This small molecule binds to this protein.
Small molecule (SMILES): COc1ccc2c(c1)c(CC(=O)NCCCCNS(=O)(=O)c1cccc3c(N(C)C)cccc13)c(C)n2C(=O)c1ccc(Cl)cc1

Binding-site contacts:
Ligand atom OBE contacts residue ARG89 of chain 1.C at 2.9 Å (salt-bridge).
Ligand atom CLAV contacts residue TRP356 of chain 1.C at 3.6 Å.
Ligand atom CAR contacts residue MET491 of chain 1.C at 3.4 Å (hydrophobic).
Ligand atom CAR contacts residue ALA496 of chain 1.C at 3.5 Å (hydrophobic).
Ligand atom CBR contacts residue SER322 of chain 1.C at 3.5 Å.
Ligand atom CAQ contacts residue GLY495 of chain 1.C at 3.5 Å.
Ligand atom CAK contacts residue VAL492 of chain 1.C at 3.6 Å (hydrophobic).
Ligand atom OBQ contacts residue SER322 of chain 1.C at 3.5 Å.
Ligand atom CAJ contacts residue LEU321 of chain 1.C at 3.3 Å (hydrophobic).
Ligand atom CBI contacts residue VAL57 of chain 1.C at 3.5 Å (hydrophobic).
Ligand atom OBD contacts residue SER88 of chain 1.C at 2.7 Å (h-bond).
Ligand atom CBC contacts residue TYR84 of chain 1.C at 3.6 Å (hydrophobic).
Ligand atom CAW contacts residue TYR324 of chain 1.C at 3.7 Å (hydrophobic).
Ligand atom CAL contacts residue SER322 of chain 1.C at 3.6 Å.
Ligand atom OBE contacts residue SER88 of chain 1.C at 3.5 Å (h-bond).
Ligand atom OBQ contacts residue VAL492 of chain 1.C at 3.5 Å.
Ligand atom SBB contacts residue SER88 of chain 1.C at 3.7 Å.
Ligand atom CAY contacts residue TYR324 of chain 1.C at 3.6 Å (hydrophobic).
Ligand atom OBD contacts residue TYR84 of chain 1.C at 3.0 Å.
Ligand atom CBP contacts residue VAL318 of chain 1.C at 3.6 Å (hydrophobic).
Ligand atom CLAV contacts residue MET491 of chain 1.C at 3.6 Å.
Ligand atom CAM contacts residue VAL492 of chain 1.C at 3.6 Å (hydrophobic).
Ligand atom OAO contacts residue VAL318 of chain 1.C at 3.3 Å.
Ligand atom CAC contacts residue ALA496 of chain 1.C at 3.7 Å (hydrophobic).
Ligand atom CBR contacts residue TYR324 of chain 1.C at 3.3 Å (hydrophobic).
Ligand atom CAZ contacts residue VAL57 of chain 1.C at 3.6 Å (hydrophobic).
Ligand atom CAE contacts residue ALA496 of chain 1.C at 3.6 Å (hydrophobic).
Ligand atom CAE contacts residue VAL318 of chain 1.C at 3.5 Å (hydrophobic).
Ligand atom CAT contacts residue TYR354 of chain 1.C at 3.5 Å (hydrophobic).
Ligand atom CAL contacts residue VAL492 of chain 1.C at 3.6 Å (hydrophobic).
Ligand atom CLAV contacts residue LEU353 of chain 1.C at 3.4 Å.
Ligand atom CAR contacts residue GLY495 of chain 1.C at 3.3 Å.
Ligand atom OAO contacts residue SER499 of chain 1.C at 3.1 Å (h-bond).
Ligand atom OBQ contacts residue LEU321 of chain 1.C at 3.4 Å (h-bond).
Ligand atom CBP contacts residue ALA496 of chain 1.C at 3.7 Å (hydrophobic).
Ligand atom CAQ contacts residue ALA496 of chain 1.C at 3.3 Å (hydrophobic).
Ligand atom OAN contacts residue ALA496 of chain 1.C at 3.4 Å.
Ligand atom CAG contacts residue LEU321 of chain 1.C at 3.7 Å (hydrophobic).
Ligand atom NAD contacts residue TYR324 of chain 1.C at 3.0 Å (h-bond).
Ligand atom CAT contacts residue TRP356 of chain 1.C at 3.6 Å (hydrophobic).

Sequence of chain 1.C:
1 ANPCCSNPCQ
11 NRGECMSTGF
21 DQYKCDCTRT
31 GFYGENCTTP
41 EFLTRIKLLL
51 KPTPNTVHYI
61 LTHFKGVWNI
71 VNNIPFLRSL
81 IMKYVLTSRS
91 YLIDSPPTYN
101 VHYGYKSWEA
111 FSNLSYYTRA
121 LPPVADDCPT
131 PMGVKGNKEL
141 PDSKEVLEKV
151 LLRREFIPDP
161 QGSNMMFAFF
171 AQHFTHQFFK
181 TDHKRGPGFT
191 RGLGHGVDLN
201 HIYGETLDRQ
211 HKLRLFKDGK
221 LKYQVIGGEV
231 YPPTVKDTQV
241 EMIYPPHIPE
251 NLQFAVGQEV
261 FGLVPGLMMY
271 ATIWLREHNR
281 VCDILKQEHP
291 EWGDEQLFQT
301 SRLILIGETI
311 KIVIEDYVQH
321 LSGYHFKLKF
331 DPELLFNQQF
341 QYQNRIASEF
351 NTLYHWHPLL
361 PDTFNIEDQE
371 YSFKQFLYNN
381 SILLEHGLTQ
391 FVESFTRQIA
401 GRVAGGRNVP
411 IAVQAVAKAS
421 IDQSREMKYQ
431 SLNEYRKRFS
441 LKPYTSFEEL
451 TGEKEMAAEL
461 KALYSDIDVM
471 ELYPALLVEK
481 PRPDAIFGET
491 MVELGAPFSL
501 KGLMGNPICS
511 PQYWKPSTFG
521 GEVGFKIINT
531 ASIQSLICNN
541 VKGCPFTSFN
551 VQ